The protein below binds the small molecule below.
Small molecule (SMILES): O=c1[nH]cnc2c([C@@H]3N[C@H](CO)[C@@H](O)[C@H]3O)c[nH]c12

Sequence of chain 1.B:
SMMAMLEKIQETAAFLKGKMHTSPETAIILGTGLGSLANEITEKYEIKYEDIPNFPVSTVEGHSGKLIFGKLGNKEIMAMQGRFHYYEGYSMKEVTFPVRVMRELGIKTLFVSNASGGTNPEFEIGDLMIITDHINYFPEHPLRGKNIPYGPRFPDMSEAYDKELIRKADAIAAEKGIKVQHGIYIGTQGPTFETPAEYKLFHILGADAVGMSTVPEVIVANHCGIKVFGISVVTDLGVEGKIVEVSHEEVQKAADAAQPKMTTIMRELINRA

Binding-site contacts:
Ligand atom C5 contacts residue PHE214 of chain 1.B at 3.7 Å (hydrophobic).
Ligand atom C3' contacts residue TYR108 of chain 1.B at 3.7 Å (hydrophobic).
Ligand atom N7 contacts residue GLY138 of chain 1.B at 3.5 Å (h-bond).
Ligand atom C2 contacts residue GLU215 of chain 1.B at 3.3 Å.
Ligand atom C4' contacts residue SO41 of chain 1.F at 3.2 Å.
Ligand atom O3' contacts residue TYR108 of chain 1.B at 2.7 Å (h-bond).
Ligand atom C6 contacts residue GLY138 of chain 1.B at 3.6 Å.
Ligand atom O2' contacts residue SO41 of chain 1.F at 2.7 Å (h-bond).
Ligand atom C6 contacts residue PHE214 of chain 1.B at 3.6 Å (hydrophobic).
Ligand atom O3' contacts residue HIS106 of chain 1.B at 3.4 Å (h-bond).
Ligand atom N3 contacts residue MET233 of chain 1.B at 3.5 Å.
Ligand atom C5' contacts residue HIS269 of chain 1.B at 3.4 Å.
Ligand atom O6 contacts residue GLY138 of chain 1.B at 3.3 Å.
Ligand atom N3 contacts residue GLY232 of chain 1.B at 3.4 Å.
Ligand atom C2 contacts residue MET233 of chain 1.B at 3.5 Å (hydrophobic).
Ligand atom C1' contacts residue ALA136 of chain 1.B at 3.1 Å (hydrophobic).
Ligand atom O6 contacts residue TYR220 of chain 1.B at 2.8 Å (h-bond).
Ligand atom C8 contacts residue ALA136 of chain 1.B at 3.5 Å (hydrophobic).
Ligand atom O3' contacts residue SO41 of chain 1.F at 2.8 Å (h-bond).
Ligand atom C5 contacts residue GLY138 of chain 1.B at 3.5 Å.
Ligand atom N7 contacts residue SER137 of chain 1.B at 3.5 Å.
Ligand atom N7 contacts residue ASP257 of chain 1.B at 2.8 Å (salt-bridge).
Ligand atom O2' contacts residue MET233 of chain 1.B at 2.8 Å (h-bond).
Ligand atom N4' contacts residue SO41 of chain 1.F at 2.8 Å (h-bond).
Ligand atom O5' contacts residue HIS269 of chain 1.B at 2.8 Å (h-bond).
Ligand atom C2' contacts residue SO41 of chain 1.F at 3.6 Å.
Ligand atom C6 contacts residue ASP257 of chain 1.B at 3.7 Å.
Ligand atom C6 contacts residue GLU215 of chain 1.B at 3.6 Å.
Ligand atom N7 contacts residue THR256 of chain 1.B at 3.6 Å.
Ligand atom C3' contacts residue SO41 of chain 1.F at 3.2 Å.
Ligand atom O5' contacts residue VAL272 of chain 1.B at 3.6 Å.
Ligand atom O5' contacts residue PHE214 of chain 1.B at 3.5 Å.
Ligand atom O6 contacts residue ASP257 of chain 1.B at 2.6 Å (salt-bridge).
Ligand atom C9 contacts residue ALA136 of chain 1.B at 3.4 Å (hydrophobic).
Ligand atom N4' contacts residue THR53 of chain 1.B at 3.7 Å.
Ligand atom C1' contacts residue SO41 of chain 1.F at 3.4 Å.
Ligand atom C2' contacts residue MET233 of chain 1.B at 3.7 Å (hydrophobic).
Ligand atom N1 contacts residue GLU215 of chain 1.B at 2.7 Å (salt-bridge).
Ligand atom C8 contacts residue THR256 of chain 1.B at 3.7 Å.
Ligand atom O6 contacts residue GLU215 of chain 1.B at 3.7 Å.

Sequence of chain 3.B:
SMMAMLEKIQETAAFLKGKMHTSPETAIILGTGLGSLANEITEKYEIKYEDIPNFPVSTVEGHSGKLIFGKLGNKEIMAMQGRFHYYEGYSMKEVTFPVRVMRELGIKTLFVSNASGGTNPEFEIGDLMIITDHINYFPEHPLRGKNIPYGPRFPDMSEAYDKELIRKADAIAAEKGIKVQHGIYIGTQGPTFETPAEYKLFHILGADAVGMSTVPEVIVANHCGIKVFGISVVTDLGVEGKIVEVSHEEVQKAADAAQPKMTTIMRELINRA